A small-molecule ligand and the protein it binds are described below.
Small molecule (SMILES): CC(=O)Nc1ccc(NC(C)=O)cc1

Binding-site contacts:
Ligand atom CH contacts residue ARG352 of chain 1.B at 3.6 Å.
Ligand atom CJ contacts residue ALA11 of chain 1.F at 4.2 Å (hydrophobic).
Ligand atom CF contacts residue ALA11 of chain 1.F at 4.0 Å (hydrophobic).
Ligand atom CG contacts residue CYS8 of chain 1.F at 2.9 Å (hydrophobic).
Ligand atom OB contacts residue CYS8 of chain 1.F at 3.6 Å (h-bond).
Ligand atom CC contacts residue ALA11 of chain 1.F at 3.9 Å (hydrophobic).
Ligand atom CB contacts residue CYS8 of chain 1.F at 4.4 Å (hydrophobic).
Ligand atom CB contacts residue ALA12 of chain 1.F at 3.5 Å (hydrophobic).
Ligand atom CK contacts residue CYS15 of chain 1.F at 1.8 Å (hydrophobic).
Ligand atom NB contacts residue ALA12 of chain 1.F at 4.2 Å.
Ligand atom CF contacts residue CYS8 of chain 1.F at 4.0 Å (hydrophobic).
Ligand atom NA contacts residue ARG352 of chain 1.B at 4.5 Å.
Ligand atom CH contacts residue CYS8 of chain 1.F at 1.8 Å (hydrophobic).
Ligand atom CD contacts residue ALA11 of chain 1.F at 3.8 Å (hydrophobic).
Ligand atom OB contacts residue ARG352 of chain 1.B at 2.8 Å (salt-bridge).
Ligand atom CB contacts residue ALA11 of chain 1.F at 3.9 Å (hydrophobic).
Ligand atom CG contacts residue ARG352 of chain 1.B at 3.4 Å.
Ligand atom CA contacts residue ALA12 of chain 1.F at 3.8 Å (hydrophobic).
Ligand atom OA contacts residue CYS15 of chain 1.F at 3.1 Å (h-bond).
Ligand atom NB contacts residue CYS15 of chain 1.F at 3.4 Å (h-bond).
Ligand atom CC contacts residue ALA12 of chain 1.F at 4.0 Å (hydrophobic).
Ligand atom CJ contacts residue CYS15 of chain 1.F at 2.5 Å (hydrophobic).
Ligand atom CA contacts residue CYS8 of chain 1.F at 3.7 Å (hydrophobic).
Ligand atom NA contacts residue CYS8 of chain 1.F at 3.5 Å.
Ligand atom NB contacts residue ALA11 of chain 1.F at 3.7 Å.
Ligand atom CE contacts residue ALA11 of chain 1.F at 3.7 Å (hydrophobic).
Ligand atom CA contacts residue ALA11 of chain 1.F at 4.2 Å (hydrophobic).

Sequence of chain 1.B:
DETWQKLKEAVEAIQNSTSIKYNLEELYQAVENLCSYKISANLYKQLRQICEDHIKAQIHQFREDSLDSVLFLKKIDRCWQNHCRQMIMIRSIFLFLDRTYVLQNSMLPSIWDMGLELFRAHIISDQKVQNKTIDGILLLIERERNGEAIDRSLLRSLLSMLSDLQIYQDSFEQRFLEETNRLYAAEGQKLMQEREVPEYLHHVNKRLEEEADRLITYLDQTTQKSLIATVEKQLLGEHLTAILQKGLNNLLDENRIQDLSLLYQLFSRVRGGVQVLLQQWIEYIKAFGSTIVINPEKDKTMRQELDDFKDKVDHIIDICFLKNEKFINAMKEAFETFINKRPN

Sequence of chain 1.F:
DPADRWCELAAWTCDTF